A protein and the small-molecule ligand that binds it are described below.
Small molecule (SMILES): CC(=O)N[C@@H]1[C@@H](O)[C@H](O)[C@@H](CO)O[C@H]1O

Binding-site contacts:
Ligand atom O5 contacts residue ASN601 of chain 1.C at 2.4 Å (h-bond).
Ligand atom C7 contacts residue ASN601 of chain 1.C at 3.5 Å.
Ligand atom C2 contacts residue ASN601 of chain 1.C at 2.5 Å.
Ligand atom N2 contacts residue ASN601 of chain 1.C at 2.9 Å (h-bond).
Ligand atom C8 contacts residue THR602 of chain 1.C at 3.6 Å.
Ligand atom N2 contacts residue THR602 of chain 1.C at 4.1 Å.
Ligand atom O7 contacts residue ASN601 of chain 1.C at 3.6 Å.
Ligand atom C8 contacts residue ASN601 of chain 1.C at 4.0 Å.
Ligand atom C5 contacts residue ASN601 of chain 1.C at 3.7 Å.
Ligand atom C4 contacts residue ASN601 of chain 1.C at 4.3 Å.
Ligand atom C1 contacts residue ASN601 of chain 1.C at 1.4 Å.
Ligand atom O6 contacts residue ASN601 of chain 1.C at 4.2 Å.
Ligand atom C3 contacts residue ASN601 of chain 1.C at 3.8 Å.
Ligand atom C7 contacts residue THR602 of chain 1.C at 4.3 Å.

Sequence of chain 1.C:
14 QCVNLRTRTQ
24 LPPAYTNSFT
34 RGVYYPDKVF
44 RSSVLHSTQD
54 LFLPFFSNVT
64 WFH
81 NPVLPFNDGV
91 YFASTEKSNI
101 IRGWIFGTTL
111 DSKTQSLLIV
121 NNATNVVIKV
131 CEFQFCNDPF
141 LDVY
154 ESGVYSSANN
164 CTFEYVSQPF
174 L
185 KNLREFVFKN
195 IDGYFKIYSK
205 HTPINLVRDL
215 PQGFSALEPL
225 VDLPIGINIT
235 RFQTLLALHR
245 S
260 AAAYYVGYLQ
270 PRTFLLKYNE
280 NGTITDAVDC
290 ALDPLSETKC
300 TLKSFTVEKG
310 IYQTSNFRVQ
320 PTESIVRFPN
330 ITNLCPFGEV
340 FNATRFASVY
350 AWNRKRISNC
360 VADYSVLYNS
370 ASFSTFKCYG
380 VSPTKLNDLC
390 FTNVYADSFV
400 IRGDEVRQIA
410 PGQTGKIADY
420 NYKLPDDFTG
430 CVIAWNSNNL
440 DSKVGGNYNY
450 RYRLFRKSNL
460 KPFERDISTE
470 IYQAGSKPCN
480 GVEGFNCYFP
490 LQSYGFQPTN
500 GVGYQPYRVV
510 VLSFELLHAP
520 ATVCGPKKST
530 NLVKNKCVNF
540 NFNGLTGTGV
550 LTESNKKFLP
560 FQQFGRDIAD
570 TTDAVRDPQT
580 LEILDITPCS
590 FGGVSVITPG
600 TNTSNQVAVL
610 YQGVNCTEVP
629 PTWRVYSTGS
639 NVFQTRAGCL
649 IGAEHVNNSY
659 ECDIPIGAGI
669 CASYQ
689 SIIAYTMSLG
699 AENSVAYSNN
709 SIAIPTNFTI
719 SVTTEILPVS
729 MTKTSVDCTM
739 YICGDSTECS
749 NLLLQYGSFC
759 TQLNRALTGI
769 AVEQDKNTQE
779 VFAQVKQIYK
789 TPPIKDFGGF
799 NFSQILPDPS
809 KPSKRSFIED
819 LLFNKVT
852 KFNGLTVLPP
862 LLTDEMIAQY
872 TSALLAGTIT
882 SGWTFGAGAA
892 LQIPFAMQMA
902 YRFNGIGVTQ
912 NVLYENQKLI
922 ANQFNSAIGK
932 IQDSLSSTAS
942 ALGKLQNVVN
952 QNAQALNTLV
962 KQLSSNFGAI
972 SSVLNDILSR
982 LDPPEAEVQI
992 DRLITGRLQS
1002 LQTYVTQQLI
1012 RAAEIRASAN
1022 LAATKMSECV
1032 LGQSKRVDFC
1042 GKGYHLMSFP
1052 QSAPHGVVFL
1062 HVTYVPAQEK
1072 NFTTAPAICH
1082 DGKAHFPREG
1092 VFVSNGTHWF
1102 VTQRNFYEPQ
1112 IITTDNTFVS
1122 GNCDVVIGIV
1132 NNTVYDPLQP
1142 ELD